Sequence of chain 1.A:
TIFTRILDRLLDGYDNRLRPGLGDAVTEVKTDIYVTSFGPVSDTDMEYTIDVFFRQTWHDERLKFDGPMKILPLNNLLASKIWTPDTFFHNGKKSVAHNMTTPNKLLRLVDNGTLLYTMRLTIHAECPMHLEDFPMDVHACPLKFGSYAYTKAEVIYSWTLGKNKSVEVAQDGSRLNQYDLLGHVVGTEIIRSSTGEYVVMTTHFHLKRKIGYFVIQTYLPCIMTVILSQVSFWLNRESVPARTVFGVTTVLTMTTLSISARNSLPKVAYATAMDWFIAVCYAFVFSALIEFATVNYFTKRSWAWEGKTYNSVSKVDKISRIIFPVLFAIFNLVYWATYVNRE

Sequence of chain 1.E:
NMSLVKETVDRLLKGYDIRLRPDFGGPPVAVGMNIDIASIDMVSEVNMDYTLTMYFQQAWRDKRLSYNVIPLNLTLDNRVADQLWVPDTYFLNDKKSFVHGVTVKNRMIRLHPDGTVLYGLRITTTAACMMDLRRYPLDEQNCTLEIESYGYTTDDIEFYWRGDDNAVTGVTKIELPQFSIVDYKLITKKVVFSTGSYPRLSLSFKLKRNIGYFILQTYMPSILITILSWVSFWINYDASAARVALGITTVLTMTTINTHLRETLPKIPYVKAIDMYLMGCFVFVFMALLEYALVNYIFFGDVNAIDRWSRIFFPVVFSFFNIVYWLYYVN

Binding-site contacts:
Ligand atom CB contacts residue TYR181 of chain 1.E at 3.8 Å (hydrophobic).
Ligand atom N contacts residue TYR229 of chain 1.E at 3.8 Å.
Ligand atom CD contacts residue TYR181 of chain 1.E at 3.8 Å (hydrophobic).
Ligand atom CB contacts residue TYR229 of chain 1.E at 3.6 Å (hydrophobic).
Ligand atom OXT contacts residue THR226 of chain 1.E at 3.8 Å.
Ligand atom CB contacts residue PHE224 of chain 1.E at 3.9 Å (hydrophobic).
Ligand atom OXT contacts residue THR182 of chain 1.A at 4.5 Å.
Ligand atom N contacts residue GLU179 of chain 1.E at 3.0 Å (salt-bridge).
Ligand atom N contacts residue SER180 of chain 1.E at 2.9 Å (h-bond).
Ligand atom CB contacts residue THR226 of chain 1.E at 4.2 Å.
Ligand atom CD contacts residue TYR229 of chain 1.E at 4.4 Å (hydrophobic).
Ligand atom O contacts residue TYR229 of chain 1.E at 3.8 Å.
Ligand atom OXT contacts residue ARG119 of chain 1.A at 3.1 Å (salt-bridge).
Ligand atom N contacts residue TYR181 of chain 1.E at 3.2 Å (h-bond).
Ligand atom O contacts residue THR226 of chain 1.E at 2.5 Å (h-bond).
Ligand atom O contacts residue LEU170 of chain 1.A at 3.4 Å.
Ligand atom C contacts residue THR182 of chain 1.A at 4.3 Å.
Ligand atom O contacts residue THR182 of chain 1.A at 4.3 Å.
Ligand atom C contacts residue LEU170 of chain 1.A at 4.2 Å (hydrophobic).
Ligand atom CG contacts residue LEU170 of chain 1.A at 4.2 Å (hydrophobic).
Ligand atom C contacts residue ARG119 of chain 1.A at 4.1 Å.
Ligand atom CD contacts residue TYR121 of chain 1.E at 3.1 Å (hydrophobic).
Ligand atom C contacts residue THR226 of chain 1.E at 3.3 Å.
Ligand atom N contacts residue TYR121 of chain 1.E at 3.3 Å (h-bond).
Ligand atom OXT contacts residue PHE224 of chain 1.E at 4.3 Å.
Ligand atom CG contacts residue TYR181 of chain 1.E at 3.9 Å (hydrophobic).
Ligand atom OXT contacts residue PHE117 of chain 1.A at 3.2 Å.
Ligand atom CD contacts residue SER180 of chain 1.E at 4.2 Å.
Ligand atom O contacts residue ARG119 of chain 1.A at 4.0 Å.
Ligand atom CG contacts residue PHE117 of chain 1.A at 3.9 Å (hydrophobic).
Ligand atom CD contacts residue PHE117 of chain 1.A at 3.9 Å (hydrophobic).
Ligand atom CB contacts residue PHE117 of chain 1.A at 4.3 Å (hydrophobic).
Ligand atom C contacts residue PHE117 of chain 1.A at 4.0 Å (hydrophobic).
Ligand atom CG contacts residue THR226 of chain 1.E at 4.4 Å.
Ligand atom CD contacts residue PHE224 of chain 1.E at 4.2 Å (hydrophobic).
Ligand atom CD contacts residue GLU179 of chain 1.E at 3.7 Å.

This small molecule binds to this protein.
Small molecule (SMILES): NCCCC(=O)O